Binding-site contacts:
Ligand atom N2 contacts residue ASN143 of chain 1.A at 3.0 Å (h-bond).
Ligand atom C8 contacts residue HIS192 of chain 1.A at 4.4 Å.
Ligand atom C8 contacts residue VAL142 of chain 1.A at 4.4 Å (hydrophobic).
Ligand atom C8 contacts residue VAL141 of chain 1.A at 4.2 Å (hydrophobic).
Ligand atom C8 contacts residue ASN143 of chain 1.A at 4.2 Å.
Ligand atom C8 contacts residue TRP193 of chain 1.A at 3.6 Å (hydrophobic).
Ligand atom C8 contacts residue GLU191 of chain 1.A at 3.5 Å.
Ligand atom C7 contacts residue GLU191 of chain 1.A at 4.1 Å.
Ligand atom C2 contacts residue ASN143 of chain 1.A at 2.5 Å.
Ligand atom C5 contacts residue ASN143 of chain 1.A at 3.7 Å.
Ligand atom O7 contacts residue ASN143 of chain 1.A at 4.3 Å.
Ligand atom O5 contacts residue ASN143 of chain 1.A at 2.3 Å (h-bond).
Ligand atom C4 contacts residue ASN143 of chain 1.A at 4.2 Å.
Ligand atom O7 contacts residue TRP193 of chain 1.A at 4.2 Å.
Ligand atom C3 contacts residue ASN143 of chain 1.A at 3.8 Å.
Ligand atom C7 contacts residue TRP193 of chain 1.A at 4.2 Å (hydrophobic).
Ligand atom O6 contacts residue ASN143 of chain 1.A at 4.5 Å.
Ligand atom O7 contacts residue GLU191 of chain 1.A at 4.0 Å.
Ligand atom C7 contacts residue ASN143 of chain 1.A at 3.9 Å.
Ligand atom C1 contacts residue ASN143 of chain 1.A at 1.4 Å.

A protein and the small-molecule ligand that binds it are described below.
Small molecule (SMILES): CC(=O)N[C@@H]1[C@@H](O)[C@H](O)[C@@H](CO)O[C@H]1O

Sequence of chain 1.A:
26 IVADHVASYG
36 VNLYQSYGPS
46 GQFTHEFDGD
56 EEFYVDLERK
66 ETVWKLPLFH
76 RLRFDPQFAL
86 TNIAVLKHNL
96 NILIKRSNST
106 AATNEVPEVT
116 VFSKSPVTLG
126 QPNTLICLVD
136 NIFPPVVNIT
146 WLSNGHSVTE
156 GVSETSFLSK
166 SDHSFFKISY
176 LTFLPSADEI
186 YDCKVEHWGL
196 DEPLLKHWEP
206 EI